Sequence of chain 1.G:
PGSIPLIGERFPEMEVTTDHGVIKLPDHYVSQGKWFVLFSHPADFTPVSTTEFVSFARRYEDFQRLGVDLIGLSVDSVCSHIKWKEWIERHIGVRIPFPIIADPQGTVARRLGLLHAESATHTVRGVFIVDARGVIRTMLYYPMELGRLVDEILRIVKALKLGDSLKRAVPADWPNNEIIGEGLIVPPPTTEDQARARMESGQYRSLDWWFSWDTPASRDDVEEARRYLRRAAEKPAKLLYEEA

Sequence of chain 1.H:
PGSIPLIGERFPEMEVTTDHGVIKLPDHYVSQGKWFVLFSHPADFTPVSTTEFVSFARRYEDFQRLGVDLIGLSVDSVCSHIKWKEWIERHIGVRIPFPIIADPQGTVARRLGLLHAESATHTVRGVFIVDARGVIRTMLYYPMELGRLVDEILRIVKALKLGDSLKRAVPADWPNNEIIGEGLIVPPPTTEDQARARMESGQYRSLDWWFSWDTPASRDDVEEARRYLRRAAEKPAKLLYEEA

Sequence of chain 1.F:
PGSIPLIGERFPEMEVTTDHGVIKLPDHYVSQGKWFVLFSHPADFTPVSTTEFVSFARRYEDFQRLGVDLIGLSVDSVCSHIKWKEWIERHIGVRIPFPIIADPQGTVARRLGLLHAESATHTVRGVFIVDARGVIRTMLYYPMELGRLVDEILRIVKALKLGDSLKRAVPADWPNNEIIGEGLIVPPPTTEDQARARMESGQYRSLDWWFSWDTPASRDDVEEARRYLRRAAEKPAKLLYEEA

Binding-site contacts:
Ligand atom C4 contacts residue CYS80 of chain 1.F at 3.9 Å (hydrophobic).
Ligand atom C1 contacts residue CYS80 of chain 1.F at 1.8 Å (hydrophobic).
Ligand atom C3 contacts residue CYS80 of chain 1.F at 3.6 Å (hydrophobic).
Ligand atom O9 contacts residue CYS80 of chain 1.F at 2.8 Å (h-bond).
Ligand atom C4 contacts residue PRO189 of chain 1.G at 4.2 Å (hydrophobic).
Ligand atom C7 contacts residue HIS123 of chain 1.H at 3.7 Å.
Ligand atom C7 contacts residue THR47 of chain 1.H at 4.2 Å.
Ligand atom C6 contacts residue FLC1 of chain 1.Y at 3.5 Å.
Ligand atom C6 contacts residue THR47 of chain 1.H at 4.0 Å.
Ligand atom C1 contacts residue PRO190 of chain 1.G at 4.1 Å (hydrophobic).
Ligand atom C2 contacts residue VAL79 of chain 1.F at 4.4 Å (hydrophobic).
Ligand atom C7 contacts residue ALA44 of chain 1.H at 3.8 Å (hydrophobic).
Ligand atom C5 contacts residue THR47 of chain 1.H at 3.8 Å.
Ligand atom C5 contacts residue PRO189 of chain 1.G at 4.3 Å (hydrophobic).
Ligand atom C5 contacts residue FLC1 of chain 1.Y at 3.1 Å.
Ligand atom C8 contacts residue ALA44 of chain 1.H at 3.5 Å (hydrophobic).
Ligand atom C7 contacts residue PRO43 of chain 1.H at 4.2 Å (hydrophobic).
Ligand atom C8 contacts residue THR47 of chain 1.H at 4.2 Å.
Ligand atom O9 contacts residue VAL79 of chain 1.F at 3.4 Å (h-bond).
Ligand atom C1 contacts residue VAL79 of chain 1.F at 4.2 Å (hydrophobic).
Ligand atom C4 contacts residue FLC1 of chain 1.Y at 4.3 Å.
Ligand atom C4 contacts residue THR47 of chain 1.H at 3.8 Å.
Ligand atom C6 contacts residue PRO43 of chain 1.H at 4.3 Å (hydrophobic).
Ligand atom C3 contacts residue THR47 of chain 1.H at 4.0 Å.
Ligand atom C8 contacts residue HIS123 of chain 1.H at 3.9 Å.
Ligand atom C2 contacts residue CYS80 of chain 1.F at 2.7 Å (hydrophobic).
Ligand atom O9 contacts residue SER78 of chain 1.F at 3.5 Å.
Ligand atom C3 contacts residue ALA44 of chain 1.H at 4.4 Å (hydrophobic).

A protein and the small-molecule ligand that binds it are described below.
Small molecule (SMILES): O=C(CBr)c1ccccc1